Binding-site contacts:
Ligand atom C20 contacts residue PHE362 of chain 1.A at 3.2 Å (hydrophobic).
Ligand atom O4 contacts residue ARG92 of chain 1.A at 3.9 Å.
Ligand atom O14 contacts residue ILE85 of chain 1.A at 3.2 Å.
Ligand atom O9 contacts residue LEU142 of chain 1.A at 3.8 Å.
Ligand atom C20 contacts residue ALA89 of chain 1.A at 4.0 Å (hydrophobic).
Ligand atom O1 contacts residue GLY113 of chain 1.A at 3.5 Å.
Ligand atom C21 contacts residue PHE362 of chain 1.A at 3.7 Å (hydrophobic).
Ligand atom C12 contacts residue PHE111 of chain 1.A at 3.9 Å (hydrophobic).
Ligand atom C16 contacts residue PHE362 of chain 1.A at 3.3 Å (hydrophobic).
Ligand atom C1 contacts residue MET114 of chain 1.A at 3.8 Å (hydrophobic).
Ligand atom C14 contacts residue MET114 of chain 1.A at 3.9 Å (hydrophobic).
Ligand atom C13 contacts residue PHE362 of chain 1.A at 4.0 Å (hydrophobic).
Ligand atom C8 contacts residue ARG92 of chain 1.A at 3.8 Å.
Ligand atom O8 contacts residue MET114 of chain 1.A at 2.7 Å.
Ligand atom C12 contacts residue MET114 of chain 1.A at 3.7 Å (hydrophobic).
Ligand atom O11 contacts residue ALA86 of chain 1.A at 3.4 Å.
Ligand atom O9 contacts residue MET114 of chain 1.A at 3.2 Å.
Ligand atom O5 contacts residue PHE362 of chain 1.A at 3.3 Å.
Ligand atom C18 contacts residue ILE85 of chain 1.A at 3.6 Å (hydrophobic).
Ligand atom C8 contacts residue THR110 of chain 1.A at 3.4 Å.
Ligand atom O10 contacts residue ILE85 of chain 1.A at 3.0 Å.
Ligand atom C18 contacts residue PHE362 of chain 1.A at 4.0 Å (hydrophobic).
Ligand atom O5 contacts residue THR110 of chain 1.A at 2.7 Å (h-bond).
Ligand atom O11 contacts residue ALA281 of chain 1.A at 3.2 Å.
Ligand atom C17 contacts residue ILE85 of chain 1.A at 3.6 Å (hydrophobic).
Ligand atom C21 contacts residue ALA89 of chain 1.A at 3.6 Å (hydrophobic).
Ligand atom O6 contacts residue THR110 of chain 1.A at 3.2 Å (h-bond).
Ligand atom C7 contacts residue ARG92 of chain 1.A at 3.8 Å.
Ligand atom C21 contacts residue ALA86 of chain 1.A at 3.7 Å (hydrophobic).
Ligand atom O8 contacts residue PHE111 of chain 1.A at 3.6 Å.
Ligand atom O10 contacts residue PHE362 of chain 1.A at 3.5 Å.
Ligand atom C22 contacts residue ALA86 of chain 1.A at 3.6 Å (hydrophobic).
Ligand atom O5 contacts residue ARG92 of chain 1.A at 3.9 Å.
Ligand atom C7 contacts residue THR110 of chain 1.A at 3.9 Å.
Ligand atom C17 contacts residue PHE362 of chain 1.A at 3.6 Å (hydrophobic).
Ligand atom C1 contacts residue GLY113 of chain 1.A at 3.5 Å.
Ligand atom C23 contacts residue LEU280 of chain 1.A at 3.7 Å (hydrophobic).
Ligand atom C11 contacts residue PHE111 of chain 1.A at 3.8 Å (hydrophobic).
Ligand atom C10 contacts residue THR110 of chain 1.A at 4.0 Å.
Ligand atom C19 contacts residue PHE362 of chain 1.A at 3.7 Å (hydrophobic).

Sequence of chain 1.A:
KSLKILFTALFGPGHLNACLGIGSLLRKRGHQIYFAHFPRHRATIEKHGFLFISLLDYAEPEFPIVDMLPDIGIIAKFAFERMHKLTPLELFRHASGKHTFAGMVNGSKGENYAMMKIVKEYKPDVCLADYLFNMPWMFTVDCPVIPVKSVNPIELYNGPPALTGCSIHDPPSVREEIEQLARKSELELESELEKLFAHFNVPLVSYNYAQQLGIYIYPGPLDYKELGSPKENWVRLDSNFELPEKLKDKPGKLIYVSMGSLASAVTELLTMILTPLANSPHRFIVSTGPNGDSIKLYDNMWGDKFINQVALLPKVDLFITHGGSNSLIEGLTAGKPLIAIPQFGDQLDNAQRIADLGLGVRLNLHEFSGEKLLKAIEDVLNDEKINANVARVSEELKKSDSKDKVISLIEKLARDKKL

The protein below binds the small molecule below.
Small molecule (SMILES): C[C@@H]1O[C@@H](O[C@H]2[C@H](Oc3cc(O)c4c(c3)O[C@H](c3ccc(O)cc3)CC4=O)O[C@H](CO)[C@@H](O)[C@@H]2O)[C@H](O)[C@H](O)[C@H]1O